Sequence of chain 1.D:
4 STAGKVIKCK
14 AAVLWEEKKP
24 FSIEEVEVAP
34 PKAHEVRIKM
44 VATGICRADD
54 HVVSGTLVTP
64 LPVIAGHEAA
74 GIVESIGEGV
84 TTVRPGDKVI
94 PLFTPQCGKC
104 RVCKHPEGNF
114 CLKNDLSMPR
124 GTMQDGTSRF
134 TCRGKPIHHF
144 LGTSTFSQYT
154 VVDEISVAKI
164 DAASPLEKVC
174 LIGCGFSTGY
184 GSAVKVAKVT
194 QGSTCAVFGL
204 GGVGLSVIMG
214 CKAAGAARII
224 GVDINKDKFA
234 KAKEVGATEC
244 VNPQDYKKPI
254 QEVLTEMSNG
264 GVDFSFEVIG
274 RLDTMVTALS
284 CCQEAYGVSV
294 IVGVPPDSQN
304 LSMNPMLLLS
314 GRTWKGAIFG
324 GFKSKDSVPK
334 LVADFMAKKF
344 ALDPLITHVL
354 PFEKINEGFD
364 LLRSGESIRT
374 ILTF

Binding-site contacts:
Ligand atom C6 contacts residue ALA51 of chain 1.D at 4.1 Å (hydrophobic).
Ligand atom C5 contacts residue VAL297 of chain 1.D at 3.7 Å (hydrophobic).
Ligand atom C2 contacts residue ILE321 of chain 1.D at 4.0 Å (hydrophobic).
Ligand atom C2 contacts residue PHE96 of chain 1.D at 4.0 Å (hydrophobic).
Ligand atom N8 contacts residue PHE96 of chain 1.D at 3.1 Å.
Ligand atom C3 contacts residue VAL297 of chain 1.D at 3.7 Å (hydrophobic).
Ligand atom O9 contacts residue ALA51 of chain 1.D at 3.6 Å.
Ligand atom O9 contacts residue CYS49 of chain 1.D at 4.1 Å.
Ligand atom O9 contacts residue NAI1 of chain 1.S at 3.0 Å.
Ligand atom C6 contacts residue LEU119 of chain 1.D at 3.9 Å (hydrophobic).
Ligand atom O9 contacts residue ZN1 of chain 1.Q at 2.3 Å.
Ligand atom C3 contacts residue LEU312 of chain 1.B at 3.8 Å (hydrophobic).
Ligand atom C1 contacts residue ALA51 of chain 1.D at 4.3 Å (hydrophobic).
Ligand atom N8 contacts residue ALA51 of chain 1.D at 4.2 Å.
Ligand atom C4 contacts residue LEU312 of chain 1.B at 3.7 Å (hydrophobic).
Ligand atom C3 contacts residue ILE321 of chain 1.D at 3.9 Å (hydrophobic).
Ligand atom C2 contacts residue NAI1 of chain 1.S at 3.3 Å.
Ligand atom O9 contacts residue HIS70 of chain 1.D at 3.5 Å (h-bond).
Ligand atom O9 contacts residue CYS177 of chain 1.D at 3.3 Å (h-bond).
Ligand atom C6 contacts residue LEU60 of chain 1.D at 4.3 Å (hydrophobic).
Ligand atom C4 contacts residue ILE321 of chain 1.D at 4.4 Å (hydrophobic).
Ligand atom C7 contacts residue PHE96 of chain 1.D at 3.5 Å (hydrophobic).
Ligand atom C4 contacts residue VAL297 of chain 1.D at 3.6 Å (hydrophobic).
Ligand atom C7 contacts residue ALA51 of chain 1.D at 3.9 Å (hydrophobic).
Ligand atom O9 contacts residue PHE96 of chain 1.D at 4.3 Å.
Ligand atom C2 contacts residue LEU119 of chain 1.D at 4.2 Å (hydrophobic).
Ligand atom C7 contacts residue ZN1 of chain 1.Q at 3.0 Å.
Ligand atom C3 contacts residue LEU119 of chain 1.D at 4.5 Å (hydrophobic).
Ligand atom C7 contacts residue NAI1 of chain 1.S at 3.7 Å.
Ligand atom N8 contacts residue ZN1 of chain 1.Q at 4.3 Å.
Ligand atom C1 contacts residue PHE96 of chain 1.D at 4.2 Å (hydrophobic).
Ligand atom C1 contacts residue NAI1 of chain 1.S at 4.0 Å.
Ligand atom C3 contacts residue NAI1 of chain 1.S at 3.4 Å.
Ligand atom C7 contacts residue HIS70 of chain 1.D at 3.5 Å.
Ligand atom N8 contacts residue NAI1 of chain 1.S at 4.2 Å.
Ligand atom C4 contacts residue LEU119 of chain 1.D at 3.9 Å (hydrophobic).
Ligand atom C7 contacts residue CYS177 of chain 1.D at 3.8 Å (hydrophobic).
Ligand atom C5 contacts residue LEU119 of chain 1.D at 4.4 Å (hydrophobic).

This protein binds this small molecule.
Small molecule (SMILES): O=CNC1CCCCC1

Sequence of chain 1.B:
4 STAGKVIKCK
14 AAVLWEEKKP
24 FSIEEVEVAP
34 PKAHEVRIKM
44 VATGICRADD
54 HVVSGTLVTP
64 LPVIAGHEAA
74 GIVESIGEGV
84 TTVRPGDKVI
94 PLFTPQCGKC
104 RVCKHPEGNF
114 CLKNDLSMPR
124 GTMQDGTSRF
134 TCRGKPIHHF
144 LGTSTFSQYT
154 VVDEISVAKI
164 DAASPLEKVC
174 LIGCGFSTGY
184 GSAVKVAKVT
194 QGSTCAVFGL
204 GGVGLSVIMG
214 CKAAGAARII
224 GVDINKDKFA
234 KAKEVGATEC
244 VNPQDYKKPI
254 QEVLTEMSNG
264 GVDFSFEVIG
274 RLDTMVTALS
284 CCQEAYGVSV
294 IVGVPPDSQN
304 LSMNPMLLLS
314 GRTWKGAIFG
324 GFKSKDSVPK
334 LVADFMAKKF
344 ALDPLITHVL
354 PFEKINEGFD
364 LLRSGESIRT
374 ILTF